Sequence of chain 1.A:
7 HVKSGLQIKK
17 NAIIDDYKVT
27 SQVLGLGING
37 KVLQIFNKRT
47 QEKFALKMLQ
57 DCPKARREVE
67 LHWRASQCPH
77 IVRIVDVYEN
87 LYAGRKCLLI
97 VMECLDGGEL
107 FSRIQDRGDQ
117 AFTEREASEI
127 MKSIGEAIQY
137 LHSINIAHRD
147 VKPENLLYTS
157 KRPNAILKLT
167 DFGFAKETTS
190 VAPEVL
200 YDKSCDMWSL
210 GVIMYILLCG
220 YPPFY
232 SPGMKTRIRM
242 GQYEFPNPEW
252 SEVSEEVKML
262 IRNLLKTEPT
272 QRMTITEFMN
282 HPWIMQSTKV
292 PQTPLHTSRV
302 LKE

Binding-site contacts:
Ligand atom C1 contacts residue LEU153 of chain 1.A at 3.8 Å (hydrophobic).
Ligand atom N2 contacts residue LEU101 of chain 1.A at 3.9 Å.
Ligand atom C3 contacts residue LEU153 of chain 1.A at 3.7 Å (hydrophobic).
Ligand atom C18 contacts residue VAL38 of chain 1.A at 3.8 Å (hydrophobic).
Ligand atom C20 contacts residue ASP102 of chain 1.A at 3.5 Å.
Ligand atom C19 contacts residue VAL38 of chain 1.A at 3.7 Å (hydrophobic).
Ligand atom C17 contacts residue CYS100 of chain 1.A at 3.3 Å (hydrophobic).
Ligand atom C17 contacts residue LEU101 of chain 1.A at 3.6 Å (hydrophobic).
Ligand atom N7 contacts residue LEU101 of chain 1.A at 3.1 Å (h-bond).
Ligand atom N7 contacts residue GLU99 of chain 1.A at 3.8 Å.
Ligand atom N12 contacts residue GLU150 of chain 1.A at 2.8 Å (salt-bridge).
Ligand atom C15 contacts residue ASP167 of chain 1.A at 3.9 Å.
Ligand atom C20 contacts residue CYS100 of chain 1.A at 4.0 Å (hydrophobic).
Ligand atom C3 contacts residue VAL38 of chain 1.A at 3.9 Å (hydrophobic).
Ligand atom C11 contacts residue GLU99 of chain 1.A at 3.3 Å.
Ligand atom N12 contacts residue ASN151 of chain 1.A at 3.1 Å (h-bond).
Ligand atom C23 contacts residue ASP167 of chain 1.A at 3.6 Å.
Ligand atom C1 contacts residue LEU101 of chain 1.A at 3.9 Å (hydrophobic).
Ligand atom N12 contacts residue THR166 of chain 1.A at 3.8 Å.
Ligand atom N6 contacts residue VAL38 of chain 1.A at 3.9 Å.
Ligand atom C23 contacts residue ASN151 of chain 1.A at 3.6 Å.
Ligand atom C17 contacts residue ASP102 of chain 1.A at 3.8 Å.
Ligand atom C22 contacts residue GLU150 of chain 1.A at 3.2 Å.
Ligand atom C11 contacts residue VAL78 of chain 1.A at 3.7 Å (hydrophobic).
Ligand atom C13 contacts residue CYS100 of chain 1.A at 3.8 Å (hydrophobic).
Ligand atom C22 contacts residue ASP167 of chain 1.A at 3.5 Å.
Ligand atom N6 contacts residue LEU153 of chain 1.A at 3.8 Å.
Ligand atom C27 contacts residue GLN40 of chain 1.A at 3.6 Å.
Ligand atom C13 contacts residue LEU101 of chain 1.A at 4.0 Å (hydrophobic).
Ligand atom C11 contacts residue LEU101 of chain 1.A at 3.6 Å (hydrophobic).
Ligand atom C4 contacts residue LEU153 of chain 1.A at 3.7 Å (hydrophobic).
Ligand atom N7 contacts residue ALA51 of chain 1.A at 3.7 Å.
Ligand atom C24 contacts residue GLN40 of chain 1.A at 3.4 Å.
Ligand atom C8 contacts residue THR166 of chain 1.A at 3.9 Å.
Ligand atom N9 contacts residue LEU101 of chain 1.A at 3.3 Å (h-bond).
Ligand atom N2 contacts residue LEU153 of chain 1.A at 4.0 Å.
Ligand atom C23 contacts residue GLU150 of chain 1.A at 3.6 Å.
Ligand atom N12 contacts residue ASP167 of chain 1.A at 2.7 Å (salt-bridge).
Ligand atom C4 contacts residue VAL38 of chain 1.A at 3.8 Å (hydrophobic).
Ligand atom C26 contacts residue ASP167 of chain 1.A at 3.8 Å.

The protein below binds the small molecule below.
Small molecule (SMILES): CCOc1ccc(Nc2c(C)c(N[C@H]3CCCNC3)nc3ccnn23)cc1